Binding-site contacts:
Ligand atom C5 contacts residue ASP256 of chain 1.B at 4.3 Å.
Ligand atom C1 contacts residue THR270 of chain 1.B at 3.5 Å.
Ligand atom C3 contacts residue ASN259 of chain 1.B at 3.8 Å.
Ligand atom C2 contacts residue ASN259 of chain 1.B at 2.4 Å.
Ligand atom O7 contacts residue PRO230 of chain 1.B at 3.6 Å.
Ligand atom C5 contacts residue ASN259 of chain 1.B at 3.7 Å.
Ligand atom C6 contacts residue ASP256 of chain 1.B at 3.9 Å.
Ligand atom C2 contacts residue SER255 of chain 1.B at 4.3 Å.
Ligand atom O5 contacts residue ASP256 of chain 1.B at 3.5 Å (salt-bridge).
Ligand atom C8 contacts residue ASN259 of chain 1.B at 4.2 Å.
Ligand atom O6 contacts residue ARG272 of chain 1.B at 3.1 Å.
Ligand atom N2 contacts residue ASN259 of chain 1.B at 2.9 Å (h-bond).
Ligand atom O5 contacts residue ASN259 of chain 1.B at 2.4 Å (h-bond).
Ligand atom C8 contacts residue PRO230 of chain 1.B at 3.7 Å (hydrophobic).
Ligand atom C1 contacts residue ASN259 of chain 1.B at 1.4 Å.
Ligand atom C4 contacts residue ASN259 of chain 1.B at 4.2 Å.
Ligand atom O7 contacts residue ASN259 of chain 1.B at 4.5 Å.
Ligand atom O5 contacts residue SER255 of chain 1.B at 4.3 Å.
Ligand atom C5 contacts residue THR270 of chain 1.B at 4.1 Å.
Ligand atom O6 contacts residue GLY271 of chain 1.B at 4.0 Å.
Ligand atom C1 contacts residue GLY271 of chain 1.B at 4.0 Å.
Ligand atom O6 contacts residue ASP256 of chain 1.B at 2.7 Å (salt-bridge).
Ligand atom C7 contacts residue PRO230 of chain 1.B at 3.8 Å (hydrophobic).
Ligand atom C6 contacts residue ARG272 of chain 1.B at 4.2 Å.
Ligand atom C8 contacts residue GLU229 of chain 1.B at 3.9 Å.
Ligand atom C7 contacts residue ASN259 of chain 1.B at 3.9 Å.
Ligand atom O5 contacts residue THR270 of chain 1.B at 3.6 Å.
Ligand atom O5 contacts residue GLY271 of chain 1.B at 3.8 Å.
Ligand atom O5 contacts residue ARG272 of chain 1.B at 4.3 Å.
Ligand atom C1 contacts residue SER255 of chain 1.B at 4.0 Å.

Sequence of chain 1.B:
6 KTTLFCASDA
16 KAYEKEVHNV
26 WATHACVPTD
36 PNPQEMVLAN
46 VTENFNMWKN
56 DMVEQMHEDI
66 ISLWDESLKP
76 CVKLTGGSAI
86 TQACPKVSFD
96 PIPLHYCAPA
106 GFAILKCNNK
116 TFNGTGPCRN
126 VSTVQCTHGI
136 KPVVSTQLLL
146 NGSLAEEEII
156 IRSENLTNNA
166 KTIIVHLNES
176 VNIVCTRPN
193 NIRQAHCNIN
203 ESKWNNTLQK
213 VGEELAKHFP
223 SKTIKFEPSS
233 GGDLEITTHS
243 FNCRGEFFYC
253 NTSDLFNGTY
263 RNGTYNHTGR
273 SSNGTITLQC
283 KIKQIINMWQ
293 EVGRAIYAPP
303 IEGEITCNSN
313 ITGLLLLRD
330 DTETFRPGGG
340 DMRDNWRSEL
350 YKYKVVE

The protein below binds the small molecule below.
Small molecule (SMILES): CC(=O)N[C@@H]1[C@@H](O)[C@H](O)[C@@H](CO)O[C@H]1O